Sequence of chain 1.A:
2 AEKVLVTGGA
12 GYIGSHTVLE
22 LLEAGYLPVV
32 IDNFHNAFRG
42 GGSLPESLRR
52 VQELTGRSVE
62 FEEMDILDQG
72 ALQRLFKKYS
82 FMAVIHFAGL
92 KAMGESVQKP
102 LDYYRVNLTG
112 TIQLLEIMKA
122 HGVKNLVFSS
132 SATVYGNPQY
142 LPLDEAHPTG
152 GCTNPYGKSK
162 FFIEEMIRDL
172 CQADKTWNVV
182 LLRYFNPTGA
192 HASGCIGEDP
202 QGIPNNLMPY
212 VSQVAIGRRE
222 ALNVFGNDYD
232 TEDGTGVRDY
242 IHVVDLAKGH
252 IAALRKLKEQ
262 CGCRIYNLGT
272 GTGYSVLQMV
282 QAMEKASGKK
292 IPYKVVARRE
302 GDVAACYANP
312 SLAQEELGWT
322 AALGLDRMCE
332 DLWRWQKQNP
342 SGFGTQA

The protein below binds the small molecule below.
Small molecule (SMILES): CC(=O)N[C@H]1[C@@H](O[P](=O)(O)O[P](=O)(O)OC[C@H]2O[C@@H](n3ccc(=O)[nH]c3=O)[C@H](O)[C@@H]2O)O[C@H](CO)[C@@H](O)[C@@H]1O

Binding-site contacts:
Ligand atom O3A contacts residue ASN187 of chain 1.A at 3.2 Å (h-bond).
Ligand atom C2B contacts residue ARG300 of chain 1.A at 3.5 Å.
Ligand atom C2B contacts residue ASP303 of chain 1.A at 3.7 Å.
Ligand atom O2A contacts residue ASN207 of chain 1.A at 3.4 Å.
Ligand atom O2' contacts residue PHE226 of chain 1.A at 3.7 Å.
Ligand atom C4B contacts residue TYR241 of chain 1.A at 3.6 Å (hydrophobic).
Ligand atom O4B contacts residue VAL277 of chain 1.A at 3.6 Å.
Ligand atom O5B contacts residue ARG300 of chain 1.A at 3.2 Å (salt-bridge).
Ligand atom C2 contacts residue ASN224 of chain 1.A at 3.6 Å.
Ligand atom O6' contacts residue GLY302 of chain 1.A at 3.6 Å.
Ligand atom C4 contacts residue PHE226 of chain 1.A at 3.2 Å (hydrophobic).
Ligand atom O2A contacts residue LEU208 of chain 1.A at 2.9 Å (h-bond).
Ligand atom O2B contacts residue ARG300 of chain 1.A at 3.1 Å (salt-bridge).
Ligand atom C5 contacts residue PHE226 of chain 1.A at 3.5 Å (hydrophobic).
Ligand atom O1B contacts residue ASN187 of chain 1.A at 2.8 Å (h-bond).
Ligand atom O2B contacts residue ASP303 of chain 1.A at 3.7 Å.
Ligand atom C8' contacts residue ALA93 of chain 1.A at 3.6 Å (hydrophobic).
Ligand atom O2' contacts residue ASP303 of chain 1.A at 2.6 Å (salt-bridge).
Ligand atom PA contacts residue ARG300 of chain 1.A at 3.5 Å.
Ligand atom N3 contacts residue ASN224 of chain 1.A at 2.9 Å (h-bond).
Ligand atom O4 contacts residue ASN224 of chain 1.A at 3.7 Å.
Ligand atom N1 contacts residue PHE226 of chain 1.A at 3.6 Å.
Ligand atom C6 contacts residue LEU208 of chain 1.A at 3.6 Å (hydrophobic).
Ligand atom O2B contacts residue ARG239 of chain 1.A at 3.1 Å (salt-bridge).
Ligand atom O3B contacts residue ARG239 of chain 1.A at 3.6 Å (salt-bridge).
Ligand atom C5 contacts residue LEU208 of chain 1.A at 3.5 Å (hydrophobic).
Ligand atom O2 contacts residue VAL225 of chain 1.A at 3.4 Å.
Ligand atom N3 contacts residue PHE226 of chain 1.A at 3.4 Å.
Ligand atom O1A contacts residue ASN206 of chain 1.A at 3.6 Å (h-bond).
Ligand atom O1B contacts residue ARG239 of chain 1.A at 3.3 Å (salt-bridge).
Ligand atom C5 contacts residue ASN206 of chain 1.A at 3.6 Å.
Ligand atom O1A contacts residue ARG300 of chain 1.A at 2.8 Å (salt-bridge).
Ligand atom O4 contacts residue PHE226 of chain 1.A at 3.3 Å.
Ligand atom C2 contacts residue PHE226 of chain 1.A at 3.4 Å (hydrophobic).
Ligand atom O3B contacts residue GLY237 of chain 1.A at 3.5 Å.
Ligand atom O2 contacts residue PHE226 of chain 1.A at 2.8 Å (h-bond).
Ligand atom PB contacts residue ASN187 of chain 1.A at 3.6 Å.
Ligand atom O4B contacts residue LEU208 of chain 1.A at 3.6 Å.
Ligand atom O2 contacts residue ASN224 of chain 1.A at 3.5 Å (h-bond).
Ligand atom C5B contacts residue TYR241 of chain 1.A at 3.4 Å (hydrophobic).